Sequence of chain 1.A:
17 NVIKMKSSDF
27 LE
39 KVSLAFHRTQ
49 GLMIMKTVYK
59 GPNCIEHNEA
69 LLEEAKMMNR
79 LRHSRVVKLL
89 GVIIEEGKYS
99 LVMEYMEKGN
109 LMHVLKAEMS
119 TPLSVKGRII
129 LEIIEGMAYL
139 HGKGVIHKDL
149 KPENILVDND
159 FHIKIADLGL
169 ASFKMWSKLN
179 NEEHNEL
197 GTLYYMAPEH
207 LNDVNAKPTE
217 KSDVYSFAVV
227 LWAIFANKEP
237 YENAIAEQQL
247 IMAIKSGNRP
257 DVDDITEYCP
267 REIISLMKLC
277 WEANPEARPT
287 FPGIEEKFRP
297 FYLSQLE

A small-molecule ligand and the protein it binds are described below.
Small molecule (SMILES): O=C(N[C@H]1CCc2cc(F)cc(F)c2NC1=O)c1nc(Cc2ccccc2)n[nH]1

Binding-site contacts:
Ligand atom F05 contacts residue MET101 of chain 1.A at 3.4 Å.
Ligand atom C22 contacts residue VAL85 of chain 1.A at 3.5 Å (hydrophobic).
Ligand atom C26 contacts residue SER170 of chain 1.A at 3.5 Å.
Ligand atom O09 contacts residue LEU87 of chain 1.A at 3.4 Å.
Ligand atom C28 contacts residue ILE163 of chain 1.A at 3.8 Å (hydrophobic).
Ligand atom O17 contacts residue ALA164 of chain 1.A at 3.6 Å.
Ligand atom N19 contacts residue PHE171 of chain 1.A at 3.6 Å.
Ligand atom O09 contacts residue MET101 of chain 1.A at 3.6 Å.
Ligand atom C16 contacts residue ASP165 of chain 1.A at 3.7 Å.
Ligand atom C18 contacts residue VAL85 of chain 1.A at 3.8 Å (hydrophobic).
Ligand atom C04 contacts residue LYS54 of chain 1.A at 3.7 Å.
Ligand atom C11 contacts residue ASP165 of chain 1.A at 3.7 Å.
Ligand atom F05 contacts residue ILE52 of chain 1.A at 3.5 Å.
Ligand atom C02 contacts residue LEU166 of chain 1.A at 3.7 Å (hydrophobic).
Ligand atom C25 contacts residue SER170 of chain 1.A at 3.7 Å.
Ligand atom O17 contacts residue ASP165 of chain 1.A at 2.9 Å (salt-bridge).
Ligand atom N20 contacts residue VAL85 of chain 1.A at 3.4 Å (h-bond).
Ligand atom C14 contacts residue LEU166 of chain 1.A at 3.6 Å (hydrophobic).
Ligand atom N07 contacts residue LEU99 of chain 1.A at 3.0 Å (h-bond).
Ligand atom F05 contacts residue MET53 of chain 1.A at 3.4 Å.
Ligand atom C22 contacts residue VAL84 of chain 1.A at 3.6 Å (hydrophobic).
Ligand atom C12 contacts residue LEU166 of chain 1.A at 3.5 Å (hydrophobic).
Ligand atom C24 contacts residue LEU79 of chain 1.A at 3.6 Å (hydrophobic).
Ligand atom C03 contacts residue VAL40 of chain 1.A at 3.6 Å (hydrophobic).
Ligand atom C14 contacts residue LYS54 of chain 1.A at 3.4 Å.
Ligand atom C08 contacts residue MET101 of chain 1.A at 3.6 Å (hydrophobic).
Ligand atom C27 contacts residue HIS145 of chain 1.A at 3.5 Å.
Ligand atom N29 contacts residue ASP165 of chain 1.A at 3.2 Å (salt-bridge).
Ligand atom C10 contacts residue MET101 of chain 1.A at 3.7 Å (hydrophobic).
Ligand atom N07 contacts residue MET101 of chain 1.A at 3.7 Å.
Ligand atom C27 contacts residue ASP165 of chain 1.A at 3.6 Å.
Ligand atom C21 contacts residue VAL85 of chain 1.A at 3.5 Å (hydrophobic).
Ligand atom C28 contacts residue ALA164 of chain 1.A at 3.7 Å (hydrophobic).
Ligand atom C06 contacts residue LYS54 of chain 1.A at 3.4 Å.
Ligand atom O17 contacts residue LEU166 of chain 1.A at 3.4 Å (h-bond).
Ligand atom F01 contacts residue VAL40 of chain 1.A at 3.4 Å.
Ligand atom C26 contacts residue ASP165 of chain 1.A at 3.7 Å.
Ligand atom C12 contacts residue LYS54 of chain 1.A at 3.7 Å.
Ligand atom C13 contacts residue LYS54 of chain 1.A at 3.5 Å.
Ligand atom O09 contacts residue LEU99 of chain 1.A at 3.6 Å.